Binding-site contacts:
Ligand atom O1 contacts residue GLY374 of chain 1.B at 3.6 Å.
Ligand atom O5 contacts residue ALA376 of chain 1.B at 2.7 Å (h-bond).
Ligand atom C3 contacts residue GLU310 of chain 1.B at 3.5 Å.
Ligand atom O4 contacts residue GLY284 of chain 1.B at 3.6 Å.
Ligand atom C1 contacts residue TRP314 of chain 1.B at 3.7 Å (hydrophobic).
Ligand atom O5 contacts residue ASN375 of chain 1.B at 3.2 Å.
Ligand atom O2 contacts residue ARG279 of chain 1.B at 2.9 Å (salt-bridge).
Ligand atom O3 contacts residue ASP282 of chain 1.B at 2.5 Å (salt-bridge).
Ligand atom C2 contacts residue ASP282 of chain 1.B at 3.5 Å.
Ligand atom O4 contacts residue TRP314 of chain 1.B at 3.1 Å (h-bond).
Ligand atom O2 contacts residue ALA376 of chain 1.B at 3.6 Å.
Ligand atom C6 contacts residue ILE346 of chain 1.B at 3.7 Å (hydrophobic).
Ligand atom O5 contacts residue ARG279 of chain 1.B at 3.1 Å (salt-bridge).
Ligand atom O2 contacts residue GLU310 of chain 1.B at 3.1 Å (salt-bridge).
Ligand atom O5 contacts residue ILE346 of chain 1.B at 3.7 Å.
Ligand atom C6 contacts residue LEU285 of chain 1.B at 3.3 Å (hydrophobic).
Ligand atom C1 contacts residue ILE346 of chain 1.B at 3.6 Å (hydrophobic).
Ligand atom O2 contacts residue ARG279 of chain 1.B at 2.7 Å (salt-bridge).
Ligand atom C3 contacts residue ASP282 of chain 1.B at 3.5 Å.
Ligand atom O2 contacts residue TYR402 of chain 1.B at 3.6 Å.
Ligand atom C2 contacts residue ARG279 of chain 1.B at 3.5 Å.
Ligand atom O6 contacts residue LEU285 of chain 1.B at 2.8 Å (h-bond).
Ligand atom O6 contacts residue SER349 of chain 1.B at 3.6 Å.
Ligand atom C6 contacts residue TRP314 of chain 1.B at 3.7 Å (hydrophobic).
Ligand atom C1 contacts residue ALA376 of chain 1.B at 3.5 Å (hydrophobic).
Ligand atom O6 contacts residue THR379 of chain 1.B at 2.8 Å (h-bond).
Ligand atom O4 contacts residue ASP282 of chain 1.B at 2.6 Å (salt-bridge).
Ligand atom C3 contacts residue TYR402 of chain 1.B at 3.5 Å (hydrophobic).
Ligand atom C1 contacts residue GLY374 of chain 1.B at 3.6 Å.
Ligand atom O2 contacts residue ASP282 of chain 1.B at 3.6 Å (salt-bridge).
Ligand atom O5 contacts residue TRP314 of chain 1.B at 3.3 Å (h-bond).
Ligand atom O4 contacts residue ASN311 of chain 1.B at 2.8 Å (h-bond).
Ligand atom O3 contacts residue TYR255 of chain 1.B at 3.7 Å.
Ligand atom O4 contacts residue ARG279 of chain 1.B at 3.3 Å (salt-bridge).
Ligand atom O3 contacts residue GLU310 of chain 1.B at 3.0 Å (salt-bridge).
Ligand atom O6 contacts residue LEU350 of chain 1.B at 3.4 Å (h-bond).
Ligand atom C1 contacts residue ARG279 of chain 1.B at 3.5 Å.
Ligand atom C4 contacts residue ASP282 of chain 1.B at 3.6 Å.
Ligand atom O3 contacts residue TYR402 of chain 1.B at 3.4 Å.
Ligand atom O2 contacts residue ASN278 of chain 1.B at 2.8 Å (h-bond).

Sequence of chain 1.B:
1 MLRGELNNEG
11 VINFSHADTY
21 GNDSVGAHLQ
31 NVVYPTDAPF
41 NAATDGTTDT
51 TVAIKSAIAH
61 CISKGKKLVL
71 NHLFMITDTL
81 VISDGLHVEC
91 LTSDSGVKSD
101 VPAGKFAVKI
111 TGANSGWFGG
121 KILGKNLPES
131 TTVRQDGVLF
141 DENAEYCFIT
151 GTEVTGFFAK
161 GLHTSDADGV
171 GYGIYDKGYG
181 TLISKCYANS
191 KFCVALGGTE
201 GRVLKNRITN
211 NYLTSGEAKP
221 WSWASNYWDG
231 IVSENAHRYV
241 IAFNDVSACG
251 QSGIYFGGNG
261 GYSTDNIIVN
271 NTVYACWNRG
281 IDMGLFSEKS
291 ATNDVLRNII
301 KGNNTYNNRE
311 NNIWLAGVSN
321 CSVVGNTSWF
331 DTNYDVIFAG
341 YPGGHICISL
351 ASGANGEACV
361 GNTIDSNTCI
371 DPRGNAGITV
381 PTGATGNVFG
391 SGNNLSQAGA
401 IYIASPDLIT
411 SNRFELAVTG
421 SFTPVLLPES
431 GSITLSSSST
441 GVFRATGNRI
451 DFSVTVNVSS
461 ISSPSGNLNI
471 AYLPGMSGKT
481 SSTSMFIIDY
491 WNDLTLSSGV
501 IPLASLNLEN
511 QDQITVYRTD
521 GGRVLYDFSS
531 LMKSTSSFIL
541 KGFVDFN

The protein below binds the small molecule below.
Small molecule (SMILES): C[C@@H]1O[C@@H](O)[C@H](O)[C@H](O)[C@H]1O[C@@H]1O[C@H](CO[C@H]2O[C@H](CO)[C@H](O)[C@H](O[C@@H]3O[C@@H](C)[C@H](O[C@@H]4O[C@H](CO[C@H]5O[C@H](CO)[C@H](O)[C@H](O)[C@H]5O)[C@@H](O)[C@H](O)[C@@H]4O)[C@@H](O)[C@H]3O)[C@H]2O)[C@@H](O)[C@H](O)[C@@H]1O